This protein binds this small molecule.
Small molecule (SMILES): OC[C@H]1O[C@H](OC[C@H]2O[C@H](O)[C@@H](O)[C@@H](O)[C@@H]2O)[C@@H](O)[C@@H](O)[C@@H]1O

Sequence of chain 1.B:
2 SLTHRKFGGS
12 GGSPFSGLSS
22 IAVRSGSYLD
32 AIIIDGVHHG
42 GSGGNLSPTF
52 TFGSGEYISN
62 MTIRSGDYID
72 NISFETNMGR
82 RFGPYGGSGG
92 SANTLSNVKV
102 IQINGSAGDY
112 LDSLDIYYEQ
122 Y

Binding-site contacts:
Ligand atom O2 contacts residue GLY91 of chain 1.B at 4.2 Å.
Ligand atom O4 contacts residue TYR29 of chain 1.B at 3.8 Å.
Ligand atom O4 contacts residue ASP68 of chain 1.B at 3.9 Å.
Ligand atom C6 contacts residue ASP68 of chain 1.B at 3.4 Å.
Ligand atom O3 contacts residue GLY90 of chain 1.B at 4.1 Å.
Ligand atom O5 contacts residue TYR69 of chain 1.B at 4.4 Å.
Ligand atom C6 contacts residue TYR69 of chain 1.B at 3.6 Å (hydrophobic).
Ligand atom O5 contacts residue GLY67 of chain 1.B at 3.6 Å.
Ligand atom C6 contacts residue ASP71 of chain 1.B at 3.5 Å.
Ligand atom O6 contacts residue ASP71 of chain 1.B at 2.6 Å (salt-bridge).
Ligand atom O4 contacts residue GLY91 of chain 1.B at 3.5 Å (h-bond).
Ligand atom C2 contacts residue TYR29 of chain 1.B at 3.9 Å (hydrophobic).
Ligand atom C6 contacts residue GLY67 of chain 1.B at 4.4 Å.
Ligand atom O6 contacts residue TYR69 of chain 1.B at 3.0 Å (h-bond).
Ligand atom O2 contacts residue TYR69 of chain 1.B at 3.9 Å.
Ligand atom O5 contacts residue ASP68 of chain 1.B at 2.9 Å (salt-bridge).
Ligand atom O5 contacts residue TYR29 of chain 1.B at 3.9 Å.
Ligand atom C1 contacts residue ASP68 of chain 1.B at 3.8 Å.
Ligand atom C4 contacts residue ASP71 of chain 1.B at 3.5 Å.
Ligand atom O6 contacts residue GLY67 of chain 1.B at 3.1 Å (h-bond).
Ligand atom O2 contacts residue ASP68 of chain 1.B at 4.2 Å.
Ligand atom C4 contacts residue GLY67 of chain 1.B at 4.3 Å.
Ligand atom O6 contacts residue SER66 of chain 1.B at 4.2 Å.
Ligand atom C4 contacts residue GLY91 of chain 1.B at 3.7 Å.
Ligand atom C1 contacts residue TYR29 of chain 1.B at 3.8 Å (hydrophobic).
Ligand atom O3 contacts residue GLY91 of chain 1.B at 3.0 Å (h-bond).
Ligand atom C5 contacts residue ASP71 of chain 1.B at 4.2 Å.
Ligand atom C3 contacts residue GLY91 of chain 1.B at 3.9 Å.
Ligand atom O2 contacts residue GLY67 of chain 1.B at 3.3 Å.
Ligand atom C5 contacts residue ASP68 of chain 1.B at 3.9 Å.
Ligand atom C6 contacts residue TYR29 of chain 1.B at 3.8 Å (hydrophobic).
Ligand atom C2 contacts residue GLY67 of chain 1.B at 4.4 Å.
Ligand atom O4 contacts residue ASP71 of chain 1.B at 2.6 Å (salt-bridge).
Ligand atom C5 contacts residue GLY67 of chain 1.B at 4.3 Å.
Ligand atom C1 contacts residue GLY67 of chain 1.B at 4.4 Å.
Ligand atom C4 contacts residue ASP68 of chain 1.B at 4.3 Å.
Ligand atom O4 contacts residue GLY90 of chain 1.B at 3.7 Å.
Ligand atom O3 contacts residue TYR69 of chain 1.B at 3.9 Å.
Ligand atom O6 contacts residue ASP68 of chain 1.B at 3.3 Å (salt-bridge).
Ligand atom O2 contacts residue TYR29 of chain 1.B at 3.0 Å (h-bond).